Binding-site contacts:
Ligand atom O4 contacts residue LEU922 of chain 1.B at 4.1 Å.
Ligand atom C7 contacts residue ASN717 of chain 1.B at 3.2 Å.
Ligand atom O6 contacts residue GLN926 of chain 1.B at 4.3 Å.
Ligand atom C8 contacts residue ASN925 of chain 1.B at 4.2 Å.
Ligand atom C1 contacts residue LEU922 of chain 1.B at 4.4 Å (hydrophobic).
Ligand atom C7 contacts residue LEU922 of chain 1.B at 3.7 Å (hydrophobic).
Ligand atom C2 contacts residue ASN717 of chain 1.B at 2.5 Å.
Ligand atom O5 contacts residue ASN717 of chain 1.B at 2.5 Å (h-bond).
Ligand atom O7 contacts residue ASN717 of chain 1.B at 3.2 Å (h-bond).
Ligand atom C1 contacts residue ASN717 of chain 1.B at 1.5 Å.
Ligand atom O7 contacts residue ASN925 of chain 1.B at 4.4 Å.
Ligand atom O7 contacts residue GLN1071 of chain 1.B at 4.4 Å.
Ligand atom C8 contacts residue GLN926 of chain 1.B at 4.4 Å.
Ligand atom C8 contacts residue LEU922 of chain 1.B at 3.7 Å (hydrophobic).
Ligand atom C1 contacts residue GLN1071 of chain 1.B at 4.2 Å.
Ligand atom C5 contacts residue ASN717 of chain 1.B at 3.8 Å.
Ligand atom O5 contacts residue GLN1071 of chain 1.B at 4.0 Å.
Ligand atom C4 contacts residue ASN717 of chain 1.B at 4.4 Å.
Ligand atom O7 contacts residue LEU922 of chain 1.B at 3.6 Å.
Ligand atom C3 contacts residue ASN717 of chain 1.B at 3.9 Å.
Ligand atom C5 contacts residue LEU922 of chain 1.B at 4.3 Å (hydrophobic).
Ligand atom C8 contacts residue ASN717 of chain 1.B at 4.4 Å.
Ligand atom N2 contacts residue ASN717 of chain 1.B at 2.9 Å (h-bond).

The small molecule below binds the protein below.
Small molecule (SMILES): CC(=O)N[C@H]1[C@H](O[C@H]2[C@H](O)[C@@H](NC(C)=O)CO[C@@H]2CO)O[C@H](CO)[C@@H](O)[C@@H]1O

Sequence of chain 1.B:
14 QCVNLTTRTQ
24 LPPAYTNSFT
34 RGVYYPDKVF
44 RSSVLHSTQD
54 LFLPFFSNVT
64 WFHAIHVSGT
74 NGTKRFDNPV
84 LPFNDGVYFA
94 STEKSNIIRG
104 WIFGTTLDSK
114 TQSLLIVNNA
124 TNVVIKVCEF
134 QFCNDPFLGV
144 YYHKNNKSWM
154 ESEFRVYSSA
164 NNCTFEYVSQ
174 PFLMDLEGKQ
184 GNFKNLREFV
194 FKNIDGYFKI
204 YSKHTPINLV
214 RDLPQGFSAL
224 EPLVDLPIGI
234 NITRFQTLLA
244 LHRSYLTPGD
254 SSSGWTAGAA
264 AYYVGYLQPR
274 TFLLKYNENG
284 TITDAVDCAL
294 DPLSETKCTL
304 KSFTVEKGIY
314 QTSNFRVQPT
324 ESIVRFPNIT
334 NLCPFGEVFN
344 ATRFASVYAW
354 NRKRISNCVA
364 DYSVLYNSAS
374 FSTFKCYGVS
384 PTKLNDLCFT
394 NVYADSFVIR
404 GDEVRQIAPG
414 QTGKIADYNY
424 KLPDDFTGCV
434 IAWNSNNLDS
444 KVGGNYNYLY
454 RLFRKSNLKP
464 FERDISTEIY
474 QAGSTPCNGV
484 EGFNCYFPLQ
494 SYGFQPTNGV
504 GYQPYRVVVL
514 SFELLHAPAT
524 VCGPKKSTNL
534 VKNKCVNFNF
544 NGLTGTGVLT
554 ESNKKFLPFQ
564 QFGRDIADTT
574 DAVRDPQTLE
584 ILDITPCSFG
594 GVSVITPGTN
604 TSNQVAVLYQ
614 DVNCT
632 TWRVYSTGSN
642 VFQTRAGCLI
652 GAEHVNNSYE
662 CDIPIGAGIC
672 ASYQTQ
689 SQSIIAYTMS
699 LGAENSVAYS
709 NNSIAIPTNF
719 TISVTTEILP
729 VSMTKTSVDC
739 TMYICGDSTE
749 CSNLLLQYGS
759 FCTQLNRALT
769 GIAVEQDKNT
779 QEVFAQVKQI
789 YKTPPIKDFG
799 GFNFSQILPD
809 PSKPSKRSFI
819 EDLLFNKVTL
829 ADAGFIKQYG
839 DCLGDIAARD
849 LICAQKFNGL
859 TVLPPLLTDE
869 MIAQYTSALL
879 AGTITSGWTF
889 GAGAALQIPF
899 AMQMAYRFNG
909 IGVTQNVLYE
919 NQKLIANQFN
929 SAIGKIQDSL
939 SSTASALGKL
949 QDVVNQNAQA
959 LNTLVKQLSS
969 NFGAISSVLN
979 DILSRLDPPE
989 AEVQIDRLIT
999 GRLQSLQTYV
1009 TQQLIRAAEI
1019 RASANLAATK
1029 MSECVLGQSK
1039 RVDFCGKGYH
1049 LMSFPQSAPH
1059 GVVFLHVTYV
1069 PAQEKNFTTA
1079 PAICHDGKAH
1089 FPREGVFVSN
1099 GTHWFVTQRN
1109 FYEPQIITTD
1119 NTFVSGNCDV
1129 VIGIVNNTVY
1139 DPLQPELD